Binding-site contacts:
Ligand atom CA contacts residue PHE53 of chain 1.D at 4.2 Å (hydrophobic).
Ligand atom C contacts residue THR73 of chain 1.D at 3.8 Å.
Ligand atom C contacts residue ARG78 of chain 1.D at 3.0 Å.
Ligand atom CD contacts residue PHE53 of chain 1.D at 3.5 Å (hydrophobic).
Ligand atom N contacts residue GLY71 of chain 1.D at 3.6 Å (h-bond).
Ligand atom CD contacts residue ASP13 of chain 1.D at 3.8 Å.
Ligand atom N contacts residue THR73 of chain 1.D at 2.7 Å (h-bond).
Ligand atom O contacts residue ILE72 of chain 1.D at 3.7 Å.
Ligand atom CD contacts residue PHE16 of chain 1.D at 3.6 Å (hydrophobic).
Ligand atom C contacts residue GLY122 of chain 1.D at 4.2 Å.
Ligand atom NE2 contacts residue ASP13 of chain 1.D at 4.0 Å.
Ligand atom N contacts residue ASP160 of chain 1.D at 3.5 Å (salt-bridge).
Ligand atom N contacts residue TYR188 of chain 1.D at 4.0 Å.
Ligand atom CA contacts residue GLY71 of chain 1.D at 3.9 Å.
Ligand atom CG contacts residue PHE53 of chain 1.D at 3.7 Å (hydrophobic).
Ligand atom OE1 contacts residue LYS118 of chain 1.D at 2.6 Å (salt-bridge).
Ligand atom CG contacts residue THR121 of chain 1.D at 3.5 Å.
Ligand atom NE2 contacts residue PHE53 of chain 1.D at 3.2 Å.
Ligand atom OE1 contacts residue PHE53 of chain 1.D at 3.8 Å.
Ligand atom NE2 contacts residue GLY71 of chain 1.D at 4.0 Å.
Ligand atom CA contacts residue THR73 of chain 1.D at 3.8 Å.
Ligand atom CG contacts residue PHE16 of chain 1.D at 4.2 Å (hydrophobic).
Ligand atom NE2 contacts residue ALA70 of chain 1.D at 2.6 Å (h-bond).
Ligand atom NE2 contacts residue PHE16 of chain 1.D at 3.8 Å.
Ligand atom CD contacts residue LYS118 of chain 1.D at 3.8 Å.
Ligand atom O contacts residue ARG78 of chain 1.D at 2.4 Å (salt-bridge).
Ligand atom CA contacts residue GLY122 of chain 1.D at 4.3 Å.
Ligand atom CA contacts residue ASP160 of chain 1.D at 4.0 Å.
Ligand atom CD contacts residue ALA70 of chain 1.D at 3.9 Å (hydrophobic).
Ligand atom CB contacts residue GLY71 of chain 1.D at 3.3 Å.
Ligand atom OE1 contacts residue PHE16 of chain 1.D at 3.2 Å.
Ligand atom O contacts residue THR73 of chain 1.D at 2.9 Å (h-bond).
Ligand atom CB contacts residue ASP160 of chain 1.D at 3.8 Å.
Ligand atom C contacts residue PHE53 of chain 1.D at 3.3 Å (hydrophobic).
Ligand atom O contacts residue GLY71 of chain 1.D at 3.5 Å (h-bond).
Ligand atom CB contacts residue PHE53 of chain 1.D at 3.9 Å (hydrophobic).
Ligand atom C contacts residue GLY71 of chain 1.D at 4.1 Å.
Ligand atom OE1 contacts residue ASP13 of chain 1.D at 2.9 Å (salt-bridge).
Ligand atom CB contacts residue PHE16 of chain 1.D at 4.2 Å (hydrophobic).
Ligand atom O contacts residue PHE53 of chain 1.D at 3.5 Å.

The protein below binds the small molecule below.
Small molecule (SMILES): NC(=O)CC[C@H](N)C(=O)O

Sequence of chain 1.D:
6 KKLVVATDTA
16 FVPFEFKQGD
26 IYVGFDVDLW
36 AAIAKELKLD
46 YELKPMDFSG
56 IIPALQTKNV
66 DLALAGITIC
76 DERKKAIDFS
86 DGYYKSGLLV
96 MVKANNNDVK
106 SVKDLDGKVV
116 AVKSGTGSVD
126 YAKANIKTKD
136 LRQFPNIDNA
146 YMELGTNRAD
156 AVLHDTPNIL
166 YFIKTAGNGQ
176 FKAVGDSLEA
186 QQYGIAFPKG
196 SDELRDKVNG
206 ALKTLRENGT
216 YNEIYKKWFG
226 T